Sequence of chain 1.A:
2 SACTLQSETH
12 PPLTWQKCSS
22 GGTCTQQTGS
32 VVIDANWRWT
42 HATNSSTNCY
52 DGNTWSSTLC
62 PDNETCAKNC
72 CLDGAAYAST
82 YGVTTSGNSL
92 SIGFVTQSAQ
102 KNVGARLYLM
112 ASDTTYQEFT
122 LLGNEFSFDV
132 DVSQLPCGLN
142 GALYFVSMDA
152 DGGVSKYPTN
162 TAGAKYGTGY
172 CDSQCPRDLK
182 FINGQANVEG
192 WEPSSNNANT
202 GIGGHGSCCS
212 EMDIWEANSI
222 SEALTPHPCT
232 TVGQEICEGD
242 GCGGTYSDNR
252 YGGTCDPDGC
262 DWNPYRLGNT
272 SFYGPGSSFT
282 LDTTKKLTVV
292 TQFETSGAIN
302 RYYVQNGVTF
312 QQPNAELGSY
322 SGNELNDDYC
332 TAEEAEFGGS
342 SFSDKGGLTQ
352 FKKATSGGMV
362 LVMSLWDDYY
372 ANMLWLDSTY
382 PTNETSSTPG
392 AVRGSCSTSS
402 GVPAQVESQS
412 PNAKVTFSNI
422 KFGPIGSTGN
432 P

This small molecule binds to this protein.
Small molecule (SMILES): CC(=O)N[C@@H]1[C@@H](O)[C@H](O)[C@@H](CO)O[C@H]1O

Binding-site contacts:
Ligand atom C1 contacts residue THR44 of chain 1.A at 4.5 Å.
Ligand atom O5 contacts residue THR44 of chain 1.A at 3.9 Å.
Ligand atom C7 contacts residue ASN45 of chain 1.A at 3.9 Å.
Ligand atom C5 contacts residue ASN45 of chain 1.A at 3.7 Å.
Ligand atom C5 contacts residue ASN70 of chain 1.A at 4.5 Å.
Ligand atom C2 contacts residue ASN45 of chain 1.A at 2.4 Å.
Ligand atom O6 contacts residue LYS69 of chain 1.A at 4.1 Å.
Ligand atom O6 contacts residue ASN70 of chain 1.A at 2.7 Å (h-bond).
Ligand atom O5 contacts residue ASN45 of chain 1.A at 2.4 Å (h-bond).
Ligand atom N2 contacts residue ASN45 of chain 1.A at 2.9 Å (h-bond).
Ligand atom C1 contacts residue ASN45 of chain 1.A at 1.4 Å.
Ligand atom C3 contacts residue ASN45 of chain 1.A at 3.8 Å.
Ligand atom C4 contacts residue ASN45 of chain 1.A at 4.1 Å.
Ligand atom O6 contacts residue THR44 of chain 1.A at 4.0 Å.
Ligand atom C6 contacts residue ASN70 of chain 1.A at 3.5 Å.